A small-molecule ligand and the protein it binds are described below.
Small molecule (SMILES): O=[N+]([O-])c1cccc2cn[nH]c12

Sequence of chain 2.A:
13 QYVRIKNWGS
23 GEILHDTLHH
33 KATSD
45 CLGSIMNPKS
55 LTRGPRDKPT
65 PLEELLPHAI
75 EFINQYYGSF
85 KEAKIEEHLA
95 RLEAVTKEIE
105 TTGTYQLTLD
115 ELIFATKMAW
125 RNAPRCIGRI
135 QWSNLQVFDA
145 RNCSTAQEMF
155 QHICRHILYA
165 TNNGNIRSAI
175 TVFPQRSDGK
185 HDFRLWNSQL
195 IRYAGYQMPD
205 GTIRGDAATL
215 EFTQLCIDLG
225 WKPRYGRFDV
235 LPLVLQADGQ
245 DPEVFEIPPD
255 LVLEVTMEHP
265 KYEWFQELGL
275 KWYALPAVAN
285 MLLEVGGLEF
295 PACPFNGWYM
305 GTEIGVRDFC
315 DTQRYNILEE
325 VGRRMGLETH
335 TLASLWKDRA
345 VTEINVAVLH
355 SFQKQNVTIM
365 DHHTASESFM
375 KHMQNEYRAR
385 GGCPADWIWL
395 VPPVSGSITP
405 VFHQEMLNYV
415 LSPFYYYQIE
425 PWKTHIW

Binding-site contacts:
Ligand atom N1 contacts residue GLY301 of chain 2.A at 3.8 Å.
Ligand atom C9 contacts residue PRO280 of chain 2.A at 4.1 Å (hydrophobic).
Ligand atom C3 contacts residue ASN300 of chain 2.A at 4.0 Å.
Ligand atom N1 contacts residue TYR303 of chain 2.A at 4.4 Å.
Ligand atom C7 contacts residue HEM1 of chain 2.C at 3.4 Å.
Ligand atom C8 contacts residue TRP302 of chain 2.A at 4.0 Å (hydrophobic).
Ligand atom N2 contacts residue GLY301 of chain 2.A at 2.7 Å (h-bond).
Ligand atom C8 contacts residue HEM1 of chain 2.C at 3.5 Å.
Ligand atom O12 contacts residue TRP302 of chain 2.A at 2.7 Å (h-bond).
Ligand atom N1 contacts residue TRP302 of chain 2.A at 3.0 Å (h-bond).
Ligand atom O12 contacts residue PRO280 of chain 2.A at 4.2 Å.
Ligand atom C6 contacts residue HEM1 of chain 2.C at 3.4 Å.
Ligand atom N10 contacts residue HEM1 of chain 2.C at 3.5 Å.
Ligand atom C3 contacts residue PRO280 of chain 2.A at 3.5 Å (hydrophobic).
Ligand atom O12 contacts residue TYR303 of chain 2.A at 3.1 Å.
Ligand atom N10 contacts residue TRP302 of chain 2.A at 3.9 Å.
Ligand atom C9 contacts residue HEM1 of chain 2.C at 3.6 Å.
Ligand atom C8 contacts residue PRO280 of chain 2.A at 3.8 Å (hydrophobic).
Ligand atom C3 contacts residue HEM1 of chain 2.C at 3.6 Å.
Ligand atom O11 contacts residue GLU307 of chain 2.A at 3.3 Å.
Ligand atom C4 contacts residue HEM1 of chain 2.C at 3.7 Å.
Ligand atom N10 contacts residue GLU307 of chain 2.A at 4.4 Å.
Ligand atom O11 contacts residue TYR303 of chain 2.A at 3.9 Å.
Ligand atom N10 contacts residue MET304 of chain 2.A at 4.1 Å.
Ligand atom O12 contacts residue HEM1 of chain 2.C at 3.7 Å.
Ligand atom C5 contacts residue VAL282 of chain 2.A at 4.2 Å (hydrophobic).
Ligand atom C5 contacts residue HEM1 of chain 2.C at 3.4 Å.
Ligand atom C7 contacts residue PRO280 of chain 2.A at 4.2 Å (hydrophobic).
Ligand atom N2 contacts residue TRP302 of chain 2.A at 3.3 Å (h-bond).
Ligand atom O11 contacts residue MET304 of chain 2.A at 4.0 Å.
Ligand atom O12 contacts residue MET304 of chain 2.A at 3.4 Å (h-bond).
Ligand atom N10 contacts residue TYR303 of chain 2.A at 4.0 Å.
Ligand atom N2 contacts residue HEM1 of chain 2.C at 3.4 Å.
Ligand atom C3 contacts residue GLY301 of chain 2.A at 3.2 Å.
Ligand atom O11 contacts residue HEM1 of chain 2.C at 3.6 Å.
Ligand atom N2 contacts residue ASN300 of chain 2.A at 3.8 Å.
Ligand atom N1 contacts residue PRO280 of chain 2.A at 3.3 Å.
Ligand atom N1 contacts residue HEM1 of chain 2.C at 3.6 Å.
Ligand atom C4 contacts residue VAL282 of chain 2.A at 3.5 Å (hydrophobic).
Ligand atom N2 contacts residue PRO280 of chain 2.A at 3.5 Å (h-bond).